Sequence of chain 1.C:
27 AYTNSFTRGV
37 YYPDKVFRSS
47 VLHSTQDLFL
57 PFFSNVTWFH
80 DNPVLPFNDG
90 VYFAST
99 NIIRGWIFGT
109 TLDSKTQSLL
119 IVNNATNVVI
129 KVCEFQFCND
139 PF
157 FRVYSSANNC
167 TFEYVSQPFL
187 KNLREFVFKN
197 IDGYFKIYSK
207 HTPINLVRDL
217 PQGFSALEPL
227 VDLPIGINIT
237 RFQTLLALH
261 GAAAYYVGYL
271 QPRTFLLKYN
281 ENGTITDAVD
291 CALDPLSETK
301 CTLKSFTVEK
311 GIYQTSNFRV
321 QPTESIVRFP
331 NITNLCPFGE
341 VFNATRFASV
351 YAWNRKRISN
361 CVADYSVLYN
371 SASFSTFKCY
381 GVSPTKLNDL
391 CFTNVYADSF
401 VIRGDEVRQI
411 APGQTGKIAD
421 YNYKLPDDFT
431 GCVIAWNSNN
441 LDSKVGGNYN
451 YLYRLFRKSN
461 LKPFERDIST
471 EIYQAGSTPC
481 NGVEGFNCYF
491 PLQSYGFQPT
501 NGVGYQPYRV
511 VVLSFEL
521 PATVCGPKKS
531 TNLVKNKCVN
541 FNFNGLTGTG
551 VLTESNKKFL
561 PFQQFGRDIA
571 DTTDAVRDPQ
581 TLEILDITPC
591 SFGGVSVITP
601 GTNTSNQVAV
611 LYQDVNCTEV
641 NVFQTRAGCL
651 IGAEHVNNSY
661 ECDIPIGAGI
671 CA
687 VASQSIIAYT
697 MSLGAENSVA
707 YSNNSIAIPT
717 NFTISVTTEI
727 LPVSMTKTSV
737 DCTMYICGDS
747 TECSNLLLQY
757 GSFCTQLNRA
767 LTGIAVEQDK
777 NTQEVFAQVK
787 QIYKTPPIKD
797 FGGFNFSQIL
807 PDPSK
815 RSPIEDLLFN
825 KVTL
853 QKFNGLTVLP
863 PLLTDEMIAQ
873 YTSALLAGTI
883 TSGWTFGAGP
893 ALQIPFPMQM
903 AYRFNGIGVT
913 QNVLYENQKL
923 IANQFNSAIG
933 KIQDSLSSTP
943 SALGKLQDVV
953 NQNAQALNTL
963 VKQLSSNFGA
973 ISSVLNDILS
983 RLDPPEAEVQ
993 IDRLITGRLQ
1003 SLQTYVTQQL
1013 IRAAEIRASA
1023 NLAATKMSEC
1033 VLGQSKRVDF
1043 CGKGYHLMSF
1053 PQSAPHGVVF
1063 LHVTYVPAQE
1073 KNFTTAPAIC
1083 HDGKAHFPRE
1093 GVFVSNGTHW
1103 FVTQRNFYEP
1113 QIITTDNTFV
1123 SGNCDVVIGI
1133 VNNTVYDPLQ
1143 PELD

The small molecule below binds the protein below.
Small molecule (SMILES): CC(=O)N[C@@H]1[C@@H](O)[C@H](O)[C@@H](CO)O[C@H]1O

Binding-site contacts:
Ligand atom C3 contacts residue ASN657 of chain 1.C at 3.8 Å.
Ligand atom C7 contacts residue ASN657 of chain 1.C at 3.9 Å.
Ligand atom O7 contacts residue ASN657 of chain 1.C at 4.3 Å.
Ligand atom C8 contacts residue HIS655 of chain 1.C at 3.6 Å.
Ligand atom C5 contacts residue ASN657 of chain 1.C at 3.7 Å.
Ligand atom O5 contacts residue ASN657 of chain 1.C at 2.4 Å (h-bond).
Ligand atom N2 contacts residue ASN657 of chain 1.C at 3.0 Å (h-bond).
Ligand atom O6 contacts residue ASN657 of chain 1.C at 4.4 Å.
Ligand atom C4 contacts residue ASN657 of chain 1.C at 4.2 Å.
Ligand atom C2 contacts residue ASN657 of chain 1.C at 2.5 Å.
Ligand atom C1 contacts residue ASN657 of chain 1.C at 1.4 Å.